Sequence of chain 1.C:
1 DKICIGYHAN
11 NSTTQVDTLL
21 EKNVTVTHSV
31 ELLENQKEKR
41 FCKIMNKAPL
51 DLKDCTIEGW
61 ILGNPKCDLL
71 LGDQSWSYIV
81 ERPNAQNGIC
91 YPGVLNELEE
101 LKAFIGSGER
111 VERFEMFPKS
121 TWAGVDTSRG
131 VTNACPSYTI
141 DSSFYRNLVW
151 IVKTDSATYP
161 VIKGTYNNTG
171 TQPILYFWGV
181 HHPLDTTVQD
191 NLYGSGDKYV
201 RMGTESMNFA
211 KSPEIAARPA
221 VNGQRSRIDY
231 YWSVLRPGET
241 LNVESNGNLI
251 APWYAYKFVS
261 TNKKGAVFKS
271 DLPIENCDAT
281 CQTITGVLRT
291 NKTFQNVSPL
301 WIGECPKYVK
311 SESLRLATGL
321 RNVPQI

This small molecule binds to this protein.
Small molecule (SMILES): CC(=O)N[C@@H]1[C@@H](O)[C@H](O)[C@@H](CO)O[C@H]1O

Binding-site contacts:
Ligand atom C4 contacts residue ASN23 of chain 1.C at 4.3 Å.
Ligand atom C2 contacts residue GLN15 of chain 1.C at 4.3 Å.
Ligand atom C8 contacts residue ASN23 of chain 1.C at 4.3 Å.
Ligand atom C2 contacts residue ASN23 of chain 1.C at 2.5 Å.
Ligand atom O5 contacts residue GLN15 of chain 1.C at 4.5 Å.
Ligand atom C1 contacts residue GLN15 of chain 1.C at 4.2 Å.
Ligand atom C3 contacts residue ASN23 of chain 1.C at 3.8 Å.
Ligand atom O5 contacts residue ASN23 of chain 1.C at 2.5 Å (h-bond).
Ligand atom C5 contacts residue ASN23 of chain 1.C at 3.8 Å.
Ligand atom C7 contacts residue ASN23 of chain 1.C at 3.2 Å.
Ligand atom N2 contacts residue ASN23 of chain 1.C at 2.8 Å (h-bond).
Ligand atom O7 contacts residue ASN23 of chain 1.C at 3.3 Å (h-bond).
Ligand atom C1 contacts residue ASN23 of chain 1.C at 1.5 Å.
Ligand atom O7 contacts residue GLN15 of chain 1.C at 3.2 Å (h-bond).
Ligand atom C7 contacts residue GLN15 of chain 1.C at 4.1 Å.